Binding-site contacts:
Ligand atom O6 contacts residue THR311 of chain 1.A at 4.3 Å.
Ligand atom O6 contacts residue THR33 of chain 1.A at 2.6 Å (h-bond).
Ligand atom C1 contacts residue ASN31 of chain 1.A at 1.4 Å.
Ligand atom C1 contacts residue THR311 of chain 1.A at 4.2 Å.
Ligand atom O5 contacts residue ALA32 of chain 1.A at 4.5 Å.
Ligand atom C2 contacts residue ASN31 of chain 1.A at 2.5 Å.
Ligand atom O7 contacts residue ASN31 of chain 1.A at 4.3 Å.
Ligand atom O6 contacts residue ALA32 of chain 1.A at 4.2 Å.
Ligand atom C4 contacts residue ASN31 of chain 1.A at 4.2 Å.
Ligand atom O5 contacts residue THR311 of chain 1.A at 3.9 Å.
Ligand atom C6 contacts residue THR33 of chain 1.A at 4.1 Å.
Ligand atom O5 contacts residue ASN31 of chain 1.A at 2.4 Å (h-bond).
Ligand atom C3 contacts residue ASN31 of chain 1.A at 3.8 Å.
Ligand atom N2 contacts residue ASN31 of chain 1.A at 2.9 Å (h-bond).
Ligand atom C7 contacts residue ASN31 of chain 1.A at 3.9 Å.
Ligand atom C5 contacts residue ASN31 of chain 1.A at 3.7 Å.

Sequence of chain 1.A:
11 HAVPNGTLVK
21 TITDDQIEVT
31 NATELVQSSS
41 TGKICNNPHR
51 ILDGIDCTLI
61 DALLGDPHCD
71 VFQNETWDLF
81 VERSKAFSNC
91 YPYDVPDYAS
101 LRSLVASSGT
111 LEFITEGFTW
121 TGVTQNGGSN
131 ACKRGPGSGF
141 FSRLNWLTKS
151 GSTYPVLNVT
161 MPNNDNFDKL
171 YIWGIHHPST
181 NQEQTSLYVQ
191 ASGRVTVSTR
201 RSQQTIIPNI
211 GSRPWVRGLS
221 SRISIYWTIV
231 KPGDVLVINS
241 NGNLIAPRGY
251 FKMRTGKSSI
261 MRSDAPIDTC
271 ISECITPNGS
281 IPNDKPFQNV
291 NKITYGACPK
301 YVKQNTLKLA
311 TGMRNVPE

The protein below binds the small molecule below.
Small molecule (SMILES): CC(=O)N[C@@H]1[C@@H](O)[C@H](O)[C@@H](CO)O[C@H]1O